Binding-site contacts:
Ligand atom N contacts residue ASP119 of chain 1.G at 3.0 Å (salt-bridge).
Ligand atom NH2 contacts residue THR75 of chain 1.G at 3.7 Å.
Ligand atom NH1 contacts residue THR76 of chain 1.G at 3.5 Å.
Ligand atom NE contacts residue TYR63 of chain 1.G at 3.9 Å.
Ligand atom CB contacts residue ASP119 of chain 1.G at 3.1 Å.
Ligand atom CD contacts residue ILE116 of chain 1.G at 3.8 Å (hydrophobic).
Ligand atom N contacts residue ASP115 of chain 1.G at 4.0 Å.
Ligand atom CB contacts residue ASP115 of chain 1.G at 3.8 Å.
Ligand atom CD contacts residue ASP119 of chain 1.G at 3.9 Å.
Ligand atom CB contacts residue ILE116 of chain 1.G at 4.0 Å (hydrophobic).
Ligand atom CB contacts residue ASP119 of chain 1.G at 3.7 Å.
Ligand atom CA contacts residue ASP119 of chain 1.G at 3.6 Å.
Ligand atom CG contacts residue GLU118 of chain 1.G at 3.3 Å.
Ligand atom CE contacts residue GLU118 of chain 1.G at 3.6 Å.
Ligand atom NE2 contacts residue GLU69 of chain 1.G at 3.2 Å (salt-bridge).
Ligand atom NH2 contacts residue THR76 of chain 1.G at 3.9 Å.
Ligand atom CA contacts residue ASP115 of chain 1.G at 4.1 Å.
Ligand atom N contacts residue ASP119 of chain 1.G at 3.3 Å (salt-bridge).
Ligand atom CA contacts residue ASP119 of chain 1.G at 3.9 Å.
Ligand atom CE1 contacts residue TYR74 of chain 1.G at 3.7 Å (hydrophobic).
Ligand atom C contacts residue ASP119 of chain 1.G at 3.6 Å.
Ligand atom NE contacts residue LEU80 of chain 1.G at 4.1 Å.
Ligand atom CE1 contacts residue GLU69 of chain 1.G at 3.7 Å.
Ligand atom CD2 contacts residue TYR74 of chain 1.G at 3.6 Å (hydrophobic).
Ligand atom CB contacts residue ASP119 of chain 1.G at 4.0 Å.
Ligand atom O contacts residue ASP115 of chain 1.G at 3.9 Å.
Ligand atom NE2 contacts residue TYR74 of chain 1.G at 3.6 Å.
Ligand atom CD contacts residue ASP119 of chain 1.G at 4.0 Å.
Ligand atom CD contacts residue GLU69 of chain 1.G at 3.8 Å.
Ligand atom C contacts residue ASP119 of chain 1.G at 4.1 Å.
Ligand atom C contacts residue ASP115 of chain 1.G at 3.9 Å.
Ligand atom CG contacts residue ASP119 of chain 1.G at 3.6 Å.
Ligand atom CZ contacts residue ASP119 of chain 1.G at 4.1 Å.
Ligand atom NH1 contacts residue ASP119 of chain 1.G at 3.0 Å (salt-bridge).
Ligand atom NH2 contacts residue GLU69 of chain 1.G at 2.3 Å (salt-bridge).
Ligand atom CZ contacts residue GLU69 of chain 1.G at 3.2 Å.
Ligand atom CB contacts residue GLU118 of chain 1.G at 4.0 Å.
Ligand atom CD contacts residue GLU118 of chain 1.G at 3.4 Å.
Ligand atom CZ contacts residue THR76 of chain 1.G at 4.1 Å.
Ligand atom NE contacts residue GLU69 of chain 1.G at 2.9 Å (salt-bridge).

Sequence of chain 1.G:
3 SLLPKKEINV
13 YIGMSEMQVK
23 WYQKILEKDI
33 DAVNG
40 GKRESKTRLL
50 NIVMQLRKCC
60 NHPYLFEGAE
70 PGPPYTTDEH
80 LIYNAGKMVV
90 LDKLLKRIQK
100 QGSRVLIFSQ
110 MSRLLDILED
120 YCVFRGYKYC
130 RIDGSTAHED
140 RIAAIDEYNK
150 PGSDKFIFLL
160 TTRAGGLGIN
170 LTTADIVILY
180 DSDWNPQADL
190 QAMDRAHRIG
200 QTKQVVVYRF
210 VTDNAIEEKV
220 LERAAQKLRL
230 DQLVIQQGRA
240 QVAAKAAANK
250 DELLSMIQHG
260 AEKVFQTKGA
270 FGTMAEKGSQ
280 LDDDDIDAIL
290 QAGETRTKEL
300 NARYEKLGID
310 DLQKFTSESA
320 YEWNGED

This small molecule binds to this protein.
Small molecule (SMILES): C[C@H](NC(=O)CN)C(=O)N[C@@H](CCCCN)C(=O)N[C@@H](CCCN=C(N)N)C(=O)N[C@H](C=O)CC1=NC=NC1